Sequence of chain 1.OA:
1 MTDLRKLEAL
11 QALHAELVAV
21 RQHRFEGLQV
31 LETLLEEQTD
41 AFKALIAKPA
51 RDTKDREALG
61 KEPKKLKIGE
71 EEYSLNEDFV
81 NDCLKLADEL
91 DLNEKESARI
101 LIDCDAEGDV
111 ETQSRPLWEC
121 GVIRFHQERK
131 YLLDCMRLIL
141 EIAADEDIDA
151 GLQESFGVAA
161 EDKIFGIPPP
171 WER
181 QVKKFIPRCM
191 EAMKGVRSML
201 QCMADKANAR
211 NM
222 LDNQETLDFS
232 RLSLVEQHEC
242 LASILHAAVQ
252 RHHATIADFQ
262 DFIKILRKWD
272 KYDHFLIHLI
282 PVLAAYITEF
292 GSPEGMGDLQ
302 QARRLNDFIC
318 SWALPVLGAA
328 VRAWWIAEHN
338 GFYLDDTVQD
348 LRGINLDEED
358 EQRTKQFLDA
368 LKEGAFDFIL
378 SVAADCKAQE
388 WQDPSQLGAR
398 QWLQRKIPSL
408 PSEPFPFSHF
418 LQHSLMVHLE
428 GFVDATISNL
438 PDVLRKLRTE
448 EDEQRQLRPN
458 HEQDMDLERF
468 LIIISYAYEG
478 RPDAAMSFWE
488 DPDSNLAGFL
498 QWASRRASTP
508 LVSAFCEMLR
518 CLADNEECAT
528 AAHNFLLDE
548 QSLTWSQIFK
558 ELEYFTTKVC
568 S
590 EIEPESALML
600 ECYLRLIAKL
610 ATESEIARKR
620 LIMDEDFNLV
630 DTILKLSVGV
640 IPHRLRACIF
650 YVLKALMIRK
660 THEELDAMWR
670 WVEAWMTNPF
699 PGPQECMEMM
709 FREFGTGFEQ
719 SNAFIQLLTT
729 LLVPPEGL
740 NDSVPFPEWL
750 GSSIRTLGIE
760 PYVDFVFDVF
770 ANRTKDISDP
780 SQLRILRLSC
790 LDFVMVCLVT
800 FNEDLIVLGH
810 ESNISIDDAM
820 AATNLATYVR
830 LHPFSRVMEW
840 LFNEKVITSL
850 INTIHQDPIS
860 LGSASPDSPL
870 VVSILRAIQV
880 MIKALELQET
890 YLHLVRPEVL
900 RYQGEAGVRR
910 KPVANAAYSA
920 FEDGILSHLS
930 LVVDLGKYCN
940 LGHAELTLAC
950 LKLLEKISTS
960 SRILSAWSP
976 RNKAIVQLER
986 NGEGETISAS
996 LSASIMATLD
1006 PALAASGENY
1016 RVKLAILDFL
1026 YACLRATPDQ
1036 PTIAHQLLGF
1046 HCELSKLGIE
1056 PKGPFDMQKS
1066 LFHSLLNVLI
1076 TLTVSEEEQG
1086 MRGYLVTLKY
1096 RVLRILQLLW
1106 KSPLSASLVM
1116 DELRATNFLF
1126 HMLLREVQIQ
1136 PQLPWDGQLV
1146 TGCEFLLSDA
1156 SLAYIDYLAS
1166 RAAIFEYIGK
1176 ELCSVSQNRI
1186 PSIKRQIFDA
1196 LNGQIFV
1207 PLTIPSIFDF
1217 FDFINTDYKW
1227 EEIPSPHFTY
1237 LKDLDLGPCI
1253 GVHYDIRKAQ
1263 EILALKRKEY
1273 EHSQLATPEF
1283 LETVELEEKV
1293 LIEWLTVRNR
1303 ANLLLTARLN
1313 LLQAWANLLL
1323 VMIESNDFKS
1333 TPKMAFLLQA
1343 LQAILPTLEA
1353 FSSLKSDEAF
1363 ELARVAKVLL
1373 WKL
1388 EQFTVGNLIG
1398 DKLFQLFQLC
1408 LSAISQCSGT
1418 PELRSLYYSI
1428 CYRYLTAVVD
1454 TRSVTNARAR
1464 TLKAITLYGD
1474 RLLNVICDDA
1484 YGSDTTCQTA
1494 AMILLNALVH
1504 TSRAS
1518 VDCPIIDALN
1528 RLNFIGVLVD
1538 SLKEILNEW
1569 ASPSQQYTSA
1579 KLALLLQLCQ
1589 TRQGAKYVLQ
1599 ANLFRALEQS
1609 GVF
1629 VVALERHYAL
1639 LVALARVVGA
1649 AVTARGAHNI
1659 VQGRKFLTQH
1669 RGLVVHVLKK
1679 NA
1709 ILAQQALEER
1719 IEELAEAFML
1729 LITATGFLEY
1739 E

Binding-site contacts:
Ligand atom CZ contacts residue GLN1063 of chain 1.OA at 4.1 Å.
Ligand atom CE1 contacts residue THR1121 of chain 1.OA at 3.9 Å.
Ligand atom CE2 contacts residue ASN1072 of chain 1.OA at 4.4 Å.
Ligand atom CG contacts residue ASN1072 of chain 1.OA at 4.2 Å.
Ligand atom CD2 contacts residue PHE1125 of chain 1.OA at 4.2 Å (hydrophobic).
Ligand atom CG contacts residue GLN1063 of chain 1.OA at 4.3 Å.
Ligand atom CD1 contacts residue PHE1125 of chain 1.OA at 3.6 Å (hydrophobic).
Ligand atom OH contacts residue GLN1063 of chain 1.OA at 3.7 Å.
Ligand atom CG contacts residue THR1121 of chain 1.OA at 3.3 Å.
Ligand atom CA contacts residue HIS1126 of chain 1.OA at 4.3 Å.
Ligand atom CA contacts residue GLN1063 of chain 1.OA at 4.3 Å.
Ligand atom O contacts residue VAL1202 of chain 1.OA at 3.2 Å.
Ligand atom O contacts residue THR1121 of chain 1.OA at 4.0 Å.
Ligand atom CD1 contacts residue THR1121 of chain 1.OA at 3.0 Å.
Ligand atom CD2 contacts residue THR1121 of chain 1.OA at 4.0 Å.
Ligand atom CD2 contacts residue THR1121 of chain 1.OA at 4.3 Å.
Ligand atom CD2 contacts residue ALA1120 of chain 1.OA at 3.5 Å (hydrophobic).
Ligand atom CD2 contacts residue LEU1129 of chain 1.OA at 4.2 Å (hydrophobic).
Ligand atom SD contacts residue ASN1072 of chain 1.OA at 3.7 Å.
Ligand atom O contacts residue HIS1126 of chain 1.OA at 3.3 Å (h-bond).
Ligand atom CZ contacts residue ASN1072 of chain 1.OA at 3.5 Å.
Ligand atom CD1 contacts residue ASN1072 of chain 1.OA at 4.0 Å.
Ligand atom OH contacts residue HIS1068 of chain 1.OA at 3.8 Å.
Ligand atom C contacts residue HIS1126 of chain 1.OA at 4.0 Å.
Ligand atom CG contacts residue ALA1120 of chain 1.OA at 4.4 Å (hydrophobic).
Ligand atom CD1 contacts residue GLN1063 of chain 1.OA at 3.8 Å.
Ligand atom CD1 contacts residue ALA1120 of chain 1.OA at 4.3 Å (hydrophobic).
Ligand atom CB contacts residue THR1121 of chain 1.OA at 3.3 Å.
Ligand atom CE2 contacts residue GLN1063 of chain 1.OA at 3.3 Å.
Ligand atom CD2 contacts residue HIS1126 of chain 1.OA at 3.4 Å.
Ligand atom CB contacts residue GLN1063 of chain 1.OA at 4.5 Å.
Ligand atom CG2 contacts residue GLN1063 of chain 1.OA at 3.3 Å.
Ligand atom CD1 contacts residue ASN1122 of chain 1.OA at 4.3 Å.
Ligand atom C contacts residue VAL1202 of chain 1.OA at 4.2 Å (hydrophobic).
Ligand atom C contacts residue GLN1063 of chain 1.OA at 3.9 Å.
Ligand atom CD2 contacts residue GLN1063 of chain 1.OA at 3.6 Å.
Ligand atom O contacts residue GLN1063 of chain 1.OA at 2.9 Å (h-bond).
Ligand atom CG contacts residue HIS1126 of chain 1.OA at 4.3 Å.
Ligand atom CE1 contacts residue ASN1072 of chain 1.OA at 3.3 Å.
Ligand atom OH contacts residue ASN1072 of chain 1.OA at 3.1 Å (h-bond).

The protein below binds the small molecule below.
Small molecule (SMILES): CC[C@H](C)[C@H](N)C(=O)N[C@@H](CC(C)C)C(=O)N1CCC[C@H]1C(=O)N[C@@H](CCSC)C(=O)N[C@@H](Cc1ccc(O)cc1)C(=O)N[C@@H](CCCCN)C(=O)N[C@@H](CC(C)C)C(=O)N[C@@H](CO)C(=O)N1CCC[C@H]1C=O